Binding-site contacts:
Ligand atom C4 contacts residue ASN603 of chain 1.A at 4.2 Å.
Ligand atom C2 contacts residue ASN603 of chain 1.A at 2.5 Å.
Ligand atom N2 contacts residue ASN603 of chain 1.A at 2.9 Å (h-bond).
Ligand atom O7 contacts residue ASN603 of chain 1.A at 3.7 Å.
Ligand atom C1 contacts residue ASN603 of chain 1.A at 1.4 Å.
Ligand atom C5 contacts residue ASN603 of chain 1.A at 3.7 Å.
Ligand atom C7 contacts residue ASN603 of chain 1.A at 3.5 Å.
Ligand atom O5 contacts residue ASN603 of chain 1.A at 2.4 Å (h-bond).
Ligand atom C3 contacts residue ASN603 of chain 1.A at 3.8 Å.
Ligand atom C8 contacts residue GLN631 of chain 1.A at 4.3 Å.

The protein below binds the small molecule below.
Small molecule (SMILES): CC(=O)N[C@@H]1[C@@H](O)[C@H](O)[C@@H](CO)O[C@H]1O

Sequence of chain 1.A:
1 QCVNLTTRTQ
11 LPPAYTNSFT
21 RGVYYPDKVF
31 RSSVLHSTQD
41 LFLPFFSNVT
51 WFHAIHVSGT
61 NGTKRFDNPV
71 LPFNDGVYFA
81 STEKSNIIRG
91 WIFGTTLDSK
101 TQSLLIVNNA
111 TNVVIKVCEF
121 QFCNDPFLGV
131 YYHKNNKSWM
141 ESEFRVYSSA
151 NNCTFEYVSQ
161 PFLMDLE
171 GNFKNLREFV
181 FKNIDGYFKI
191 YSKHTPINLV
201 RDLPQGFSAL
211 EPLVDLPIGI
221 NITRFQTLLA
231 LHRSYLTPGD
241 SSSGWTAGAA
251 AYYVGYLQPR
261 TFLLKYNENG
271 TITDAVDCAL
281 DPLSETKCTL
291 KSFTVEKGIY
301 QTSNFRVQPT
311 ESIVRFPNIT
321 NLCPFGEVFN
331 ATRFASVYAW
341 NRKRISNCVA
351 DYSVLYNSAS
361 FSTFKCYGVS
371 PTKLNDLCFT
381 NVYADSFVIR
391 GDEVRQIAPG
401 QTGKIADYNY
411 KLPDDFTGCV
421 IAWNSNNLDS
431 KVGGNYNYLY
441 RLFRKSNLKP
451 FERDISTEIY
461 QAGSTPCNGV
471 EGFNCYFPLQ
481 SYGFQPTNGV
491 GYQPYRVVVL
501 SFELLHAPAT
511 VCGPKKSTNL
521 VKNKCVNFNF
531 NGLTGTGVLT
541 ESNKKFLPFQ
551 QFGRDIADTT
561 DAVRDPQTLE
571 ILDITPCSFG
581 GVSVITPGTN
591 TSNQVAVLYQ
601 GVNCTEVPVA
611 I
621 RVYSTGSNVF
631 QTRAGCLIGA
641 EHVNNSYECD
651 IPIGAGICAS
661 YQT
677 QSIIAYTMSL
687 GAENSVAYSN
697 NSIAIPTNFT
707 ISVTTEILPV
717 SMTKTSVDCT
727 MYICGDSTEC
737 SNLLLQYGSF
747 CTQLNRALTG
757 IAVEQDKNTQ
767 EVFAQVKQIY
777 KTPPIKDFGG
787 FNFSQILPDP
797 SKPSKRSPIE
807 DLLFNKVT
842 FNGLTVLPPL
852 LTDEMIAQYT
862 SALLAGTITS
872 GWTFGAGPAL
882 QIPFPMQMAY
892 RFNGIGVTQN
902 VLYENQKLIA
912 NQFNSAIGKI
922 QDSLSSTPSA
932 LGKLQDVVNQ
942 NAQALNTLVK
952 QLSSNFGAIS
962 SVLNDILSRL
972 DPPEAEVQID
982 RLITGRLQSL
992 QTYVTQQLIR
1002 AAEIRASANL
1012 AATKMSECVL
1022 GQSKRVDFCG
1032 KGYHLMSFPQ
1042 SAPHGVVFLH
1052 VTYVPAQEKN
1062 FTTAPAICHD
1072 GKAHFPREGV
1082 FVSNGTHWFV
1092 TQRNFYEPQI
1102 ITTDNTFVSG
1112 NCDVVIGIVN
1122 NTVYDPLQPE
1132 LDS